The protein below binds the small molecule below.
Small molecule (SMILES): CC(=O)N[C@H]1[C@H](O[C@H]2[C@H](O)[C@@H](NC(C)=O)CO[C@@H]2CO[C@@H]2O[C@@H](C)[C@@H](O)[C@@H](O)[C@@H]2O)O[C@H](CO)[C@@H](O)[C@@H]1O

Sequence of chain 15.C:
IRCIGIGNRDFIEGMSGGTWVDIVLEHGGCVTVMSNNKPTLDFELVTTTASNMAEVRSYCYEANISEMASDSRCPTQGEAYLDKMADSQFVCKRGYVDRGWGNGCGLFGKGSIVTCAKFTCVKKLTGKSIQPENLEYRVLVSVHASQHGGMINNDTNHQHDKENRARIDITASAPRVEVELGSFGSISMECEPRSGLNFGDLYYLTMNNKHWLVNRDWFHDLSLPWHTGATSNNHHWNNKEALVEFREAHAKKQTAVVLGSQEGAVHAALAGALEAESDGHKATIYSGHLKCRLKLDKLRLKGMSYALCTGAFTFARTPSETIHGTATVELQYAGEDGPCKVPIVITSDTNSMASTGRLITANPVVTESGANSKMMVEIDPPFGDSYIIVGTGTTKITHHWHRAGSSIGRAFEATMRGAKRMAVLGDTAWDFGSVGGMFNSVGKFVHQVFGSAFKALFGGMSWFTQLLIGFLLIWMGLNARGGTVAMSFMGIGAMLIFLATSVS

Binding-site contacts:
Ligand atom C5 contacts residue THR156 of chain 15.C at 3.8 Å.
Ligand atom C6 contacts residue THR156 of chain 15.C at 3.8 Å.
Ligand atom C1 contacts residue THR156 of chain 15.C at 4.3 Å.
Ligand atom C1 contacts residue GLY150 of chain 15.C at 4.0 Å.
Ligand atom C7 contacts residue GLY150 of chain 15.C at 3.1 Å.
Ligand atom O5 contacts residue THR156 of chain 15.C at 3.8 Å.
Ligand atom C5 contacts residue ASN154 of chain 15.C at 3.6 Å.
Ligand atom C4 contacts residue MET151 of chain 15.C at 3.9 Å (hydrophobic).
Ligand atom O5 contacts residue MET151 of chain 15.C at 3.9 Å.
Ligand atom O7 contacts residue GLY150 of chain 15.C at 2.9 Å (h-bond).
Ligand atom N2 contacts residue GLY150 of chain 15.C at 3.5 Å (h-bond).
Ligand atom C1 contacts residue ASN154 of chain 15.C at 1.4 Å.
Ligand atom C5 contacts residue THR156 of chain 15.C at 4.1 Å.
Ligand atom C2 contacts residue MET151 of chain 15.C at 4.3 Å (hydrophobic).
Ligand atom O6 contacts residue MET151 of chain 15.C at 4.4 Å.
Ligand atom C7 contacts residue ASN154 of chain 15.C at 3.7 Å.
Ligand atom O5 contacts residue ASN154 of chain 15.C at 2.3 Å (h-bond).
Ligand atom C2 contacts residue ASN154 of chain 15.C at 2.4 Å.
Ligand atom C6 contacts residue ASP161 of chain 15.C at 3.7 Å.
Ligand atom C5 contacts residue MET151 of chain 15.C at 3.8 Å (hydrophobic).
Ligand atom C2 contacts residue GLY150 of chain 15.C at 3.8 Å.
Ligand atom C3 contacts residue ASN154 of chain 15.C at 3.8 Å.
Ligand atom C8 contacts residue THR156 of chain 15.C at 4.2 Å.
Ligand atom C8 contacts residue GLY150 of chain 15.C at 3.7 Å.
Ligand atom C3 contacts residue MET151 of chain 15.C at 4.1 Å (hydrophobic).
Ligand atom O5 contacts residue THR156 of chain 15.C at 4.1 Å.
Ligand atom N2 contacts residue ASN154 of chain 15.C at 2.9 Å (h-bond).
Ligand atom C4 contacts residue ASN154 of chain 15.C at 4.2 Å.
Ligand atom C8 contacts residue ASN157 of chain 15.C at 3.3 Å.
Ligand atom O7 contacts residue HIS148 of chain 15.C at 3.6 Å.
Ligand atom O5 contacts residue ASN157 of chain 15.C at 4.2 Å.
Ligand atom C1 contacts residue MET151 of chain 15.C at 4.2 Å (hydrophobic).
Ligand atom C6 contacts residue THR156 of chain 15.C at 3.9 Å.
Ligand atom C6 contacts residue ASN157 of chain 15.C at 3.7 Å.
Ligand atom O7 contacts residue ASN154 of chain 15.C at 4.0 Å.